This protein binds this small molecule.
Small molecule (SMILES): Nc1nc2c(ncn2[C@@H]2O[C@H](CO[P](=O)(O)O[P](=O)(O)NP(=O)(O)O)[C@@H](O)[C@H]2O)c(=O)[nH]1

Sequence of chain 1.D:
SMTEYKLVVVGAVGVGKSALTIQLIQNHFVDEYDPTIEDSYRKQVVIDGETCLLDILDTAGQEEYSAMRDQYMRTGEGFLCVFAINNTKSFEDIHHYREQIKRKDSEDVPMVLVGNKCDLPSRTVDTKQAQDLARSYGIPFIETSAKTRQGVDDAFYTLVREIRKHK

Sequence of chain 1.B:
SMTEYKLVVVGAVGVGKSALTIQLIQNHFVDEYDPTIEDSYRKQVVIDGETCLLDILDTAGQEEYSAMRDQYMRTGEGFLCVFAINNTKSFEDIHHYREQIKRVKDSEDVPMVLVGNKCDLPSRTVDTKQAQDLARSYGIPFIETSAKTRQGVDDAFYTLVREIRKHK

Binding-site contacts:
Ligand atom N2 contacts residue ASP120 of chain 1.D at 3.4 Å (salt-bridge).
Ligand atom O1B contacts residue VAL15 of chain 1.D at 3.2 Å (h-bond).
Ligand atom O1A contacts residue ALA19 of chain 1.D at 2.6 Å (h-bond).
Ligand atom N7 contacts residue LYS118 of chain 1.D at 3.5 Å (salt-bridge).
Ligand atom O6 contacts residue ASN117 of chain 1.D at 2.6 Å (h-bond).
Ligand atom O6 contacts residue ALA147 of chain 1.D at 3.2 Å (h-bond).
Ligand atom O3G contacts residue MG1 of chain 1.G at 2.1 Å.
Ligand atom O1B contacts residue LYS17 of chain 1.D at 2.9 Å (salt-bridge).
Ligand atom O2A contacts residue TYR33 of chain 1.D at 3.2 Å.
Ligand atom O2B contacts residue SER18 of chain 1.D at 2.6 Å (h-bond).
Ligand atom N2 contacts residue LYS148 of chain 1.D at 3.2 Å.
Ligand atom N3B contacts residue GLY14 of chain 1.D at 3.1 Å (h-bond).
Ligand atom O3' contacts residue ASP31 of chain 1.D at 2.7 Å (salt-bridge).
Ligand atom N1 contacts residue ASP120 of chain 1.D at 3.0 Å (salt-bridge).
Ligand atom O1A contacts residue SER18 of chain 1.D at 3.1 Å (h-bond).
Ligand atom O3A contacts residue GLY16 of chain 1.D at 3.2 Å (h-bond).
Ligand atom O2G contacts residue MG1 of chain 1.G at 3.4 Å.
Ligand atom O2B contacts residue MG1 of chain 1.G at 2.4 Å.
Ligand atom O1G contacts residue GLY61 of chain 1.D at 2.8 Å (h-bond).
Ligand atom C4 contacts residue LYS118 of chain 1.D at 3.4 Å.
Ligand atom N9 contacts residue LYS118 of chain 1.D at 3.2 Å (salt-bridge).
Ligand atom O3G contacts residue THR36 of chain 1.D at 2.7 Å (h-bond).
Ligand atom PG contacts residue MG1 of chain 1.G at 3.0 Å.
Ligand atom PB contacts residue MG1 of chain 1.G at 3.4 Å.
Ligand atom O1A contacts residue GLY16 of chain 1.D at 3.1 Å.
Ligand atom O1G contacts residue LYS17 of chain 1.D at 2.7 Å (salt-bridge).
Ligand atom O1A contacts residue LYS17 of chain 1.D at 3.4 Å (salt-bridge).
Ligand atom C8 contacts residue GLY16 of chain 1.D at 3.3 Å.
Ligand atom N3B contacts residue MG1 of chain 1.G at 3.2 Å.
Ligand atom O2G contacts residue PRO35 of chain 1.D at 3.4 Å.
Ligand atom O2' contacts residue PHE29 of chain 1.D at 3.0 Å.
Ligand atom C8 contacts residue LYS118 of chain 1.D at 3.2 Å.
Ligand atom N7 contacts residue ASN117 of chain 1.D at 2.6 Å (h-bond).
Ligand atom O3G contacts residue SER18 of chain 1.D at 3.4 Å (h-bond).
Ligand atom O1B contacts residue GLY16 of chain 1.D at 2.8 Å (h-bond).
Ligand atom O2G contacts residue TYR33 of chain 1.D at 2.8 Å (h-bond).
Ligand atom N2 contacts residue LEU121 of chain 1.D at 3.1 Å.
Ligand atom O2' contacts residue ASP31 of chain 1.D at 3.2 Å (salt-bridge).
Ligand atom O4' contacts residue LYS118 of chain 1.D at 3.2 Å (salt-bridge).
Ligand atom O2A contacts residue MG1 of chain 1.G at 3.2 Å.